Binding-site contacts:
Ligand atom C8 contacts residue MET820 of chain 1.A at 4.4 Å (hydrophobic).
Ligand atom C8 contacts residue GLY887 of chain 1.A at 3.4 Å.
Ligand atom C3 contacts residue ASN821 of chain 1.A at 3.8 Å.
Ligand atom C2 contacts residue ASN821 of chain 1.A at 2.4 Å.
Ligand atom C8 contacts residue GLN885 of chain 1.A at 3.6 Å.
Ligand atom O7 contacts residue GLN885 of chain 1.A at 3.7 Å.
Ligand atom C7 contacts residue GLN885 of chain 1.A at 4.2 Å.
Ligand atom C5 contacts residue ASN821 of chain 1.A at 3.6 Å.
Ligand atom C8 contacts residue PRO819 of chain 1.A at 4.0 Å (hydrophobic).
Ligand atom C7 contacts residue ASN821 of chain 1.A at 3.3 Å.
Ligand atom C8 contacts residue VAL886 of chain 1.A at 3.7 Å (hydrophobic).
Ligand atom O7 contacts residue ASN821 of chain 1.A at 3.1 Å (h-bond).
Ligand atom C4 contacts residue ASN821 of chain 1.A at 4.2 Å.
Ligand atom C8 contacts residue ASN821 of chain 1.A at 4.5 Å.
Ligand atom C1 contacts residue ASN821 of chain 1.A at 1.4 Å.
Ligand atom O5 contacts residue ASN821 of chain 1.A at 2.3 Å (h-bond).
Ligand atom N2 contacts residue ASN821 of chain 1.A at 2.9 Å (h-bond).

Sequence of chain 1.A:
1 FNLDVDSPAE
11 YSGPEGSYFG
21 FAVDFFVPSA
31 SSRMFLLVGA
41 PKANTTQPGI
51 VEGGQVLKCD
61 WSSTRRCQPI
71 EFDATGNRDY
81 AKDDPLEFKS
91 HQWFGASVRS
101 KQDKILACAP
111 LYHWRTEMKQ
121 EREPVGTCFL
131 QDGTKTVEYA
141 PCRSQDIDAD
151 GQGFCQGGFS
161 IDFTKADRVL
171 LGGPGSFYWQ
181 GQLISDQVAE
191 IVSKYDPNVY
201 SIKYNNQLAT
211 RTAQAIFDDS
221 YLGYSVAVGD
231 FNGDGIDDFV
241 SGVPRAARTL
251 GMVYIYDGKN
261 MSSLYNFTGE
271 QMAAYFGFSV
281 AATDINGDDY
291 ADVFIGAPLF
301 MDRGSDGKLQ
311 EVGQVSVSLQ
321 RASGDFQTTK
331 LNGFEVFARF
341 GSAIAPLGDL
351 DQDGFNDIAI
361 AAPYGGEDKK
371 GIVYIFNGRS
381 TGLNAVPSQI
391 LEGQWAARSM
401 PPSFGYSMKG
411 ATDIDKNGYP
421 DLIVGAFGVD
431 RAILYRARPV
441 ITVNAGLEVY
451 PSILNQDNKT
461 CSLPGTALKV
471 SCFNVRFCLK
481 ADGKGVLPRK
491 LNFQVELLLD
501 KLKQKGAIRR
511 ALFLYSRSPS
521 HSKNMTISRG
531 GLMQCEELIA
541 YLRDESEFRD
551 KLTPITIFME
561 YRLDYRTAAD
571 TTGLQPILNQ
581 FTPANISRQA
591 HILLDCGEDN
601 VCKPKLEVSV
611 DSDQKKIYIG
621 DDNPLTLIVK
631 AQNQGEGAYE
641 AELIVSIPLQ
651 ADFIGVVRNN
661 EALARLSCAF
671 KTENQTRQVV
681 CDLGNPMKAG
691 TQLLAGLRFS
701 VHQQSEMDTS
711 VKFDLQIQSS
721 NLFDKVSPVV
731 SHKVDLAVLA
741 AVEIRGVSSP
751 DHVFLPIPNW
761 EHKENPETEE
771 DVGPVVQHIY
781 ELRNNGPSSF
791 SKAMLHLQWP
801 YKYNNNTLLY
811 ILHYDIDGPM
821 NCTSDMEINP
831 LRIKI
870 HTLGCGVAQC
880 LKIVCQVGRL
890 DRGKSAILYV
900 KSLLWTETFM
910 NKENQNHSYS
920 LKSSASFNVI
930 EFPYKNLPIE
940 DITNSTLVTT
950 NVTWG

This small molecule binds to this protein.
Small molecule (SMILES): CC(=O)N[C@H]1[C@H](O[C@H]2[C@H](O)[C@@H](NC(C)=O)CO[C@@H]2CO)O[C@H](CO)[C@@H](O)[C@@H]1O